Sequence of chain 1.A:
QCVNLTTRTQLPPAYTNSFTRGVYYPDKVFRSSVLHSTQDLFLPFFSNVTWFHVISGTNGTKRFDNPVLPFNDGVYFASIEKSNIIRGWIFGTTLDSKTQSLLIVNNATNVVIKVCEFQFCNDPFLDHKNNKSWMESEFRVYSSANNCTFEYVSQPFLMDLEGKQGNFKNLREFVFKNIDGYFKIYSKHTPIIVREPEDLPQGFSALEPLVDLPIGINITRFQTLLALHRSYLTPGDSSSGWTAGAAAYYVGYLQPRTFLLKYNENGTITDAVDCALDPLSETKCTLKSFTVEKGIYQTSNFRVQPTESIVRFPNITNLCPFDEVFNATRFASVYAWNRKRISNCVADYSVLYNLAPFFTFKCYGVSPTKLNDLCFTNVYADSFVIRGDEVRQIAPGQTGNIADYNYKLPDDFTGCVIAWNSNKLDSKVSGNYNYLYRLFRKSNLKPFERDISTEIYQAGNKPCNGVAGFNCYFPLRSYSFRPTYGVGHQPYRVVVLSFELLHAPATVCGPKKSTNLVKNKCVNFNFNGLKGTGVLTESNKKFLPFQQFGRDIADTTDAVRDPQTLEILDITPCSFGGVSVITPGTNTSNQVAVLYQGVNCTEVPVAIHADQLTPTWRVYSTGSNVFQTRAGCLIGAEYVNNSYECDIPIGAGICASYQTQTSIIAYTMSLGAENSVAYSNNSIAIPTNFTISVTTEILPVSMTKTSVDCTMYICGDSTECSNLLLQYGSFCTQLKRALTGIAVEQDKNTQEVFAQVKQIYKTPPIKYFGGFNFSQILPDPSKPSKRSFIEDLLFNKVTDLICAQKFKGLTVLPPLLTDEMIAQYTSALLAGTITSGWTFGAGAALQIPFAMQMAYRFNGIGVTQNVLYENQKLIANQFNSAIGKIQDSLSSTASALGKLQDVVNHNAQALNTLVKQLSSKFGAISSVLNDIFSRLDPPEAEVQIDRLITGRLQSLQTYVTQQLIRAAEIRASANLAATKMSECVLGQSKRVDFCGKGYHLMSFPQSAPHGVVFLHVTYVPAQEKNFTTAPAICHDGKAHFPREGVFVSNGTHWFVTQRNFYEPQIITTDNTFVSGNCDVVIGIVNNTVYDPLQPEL

The protein below binds the small molecule below.
Small molecule (SMILES): CC(=O)N[C@@H]1[C@@H](O)[C@H](O)[C@@H](CO)O[C@H]1O

Binding-site contacts:
Ligand atom O5 contacts residue ASN48 of chain 1.A at 2.5 Å (h-bond).
Ligand atom N2 contacts residue ASN48 of chain 1.A at 2.8 Å (h-bond).
Ligand atom C1 contacts residue ASN48 of chain 1.A at 1.4 Å.
Ligand atom C5 contacts residue ASN48 of chain 1.A at 3.7 Å.
Ligand atom C3 contacts residue ASN48 of chain 1.A at 3.8 Å.
Ligand atom C5 contacts residue TYR15 of chain 1.A at 4.2 Å (hydrophobic).
Ligand atom O6 contacts residue TYR15 of chain 1.A at 4.2 Å.
Ligand atom C1 contacts residue TYR15 of chain 1.A at 4.1 Å (hydrophobic).
Ligand atom C6 contacts residue TYR15 of chain 1.A at 3.6 Å (hydrophobic).
Ligand atom C4 contacts residue ASN48 of chain 1.A at 4.3 Å.
Ligand atom C8 contacts residue PHE46 of chain 1.A at 4.3 Å (hydrophobic).
Ligand atom C2 contacts residue ASN48 of chain 1.A at 2.4 Å.
Ligand atom O5 contacts residue TYR15 of chain 1.A at 3.3 Å.
Ligand atom C7 contacts residue ASN48 of chain 1.A at 3.8 Å.
Ligand atom O7 contacts residue ASN48 of chain 1.A at 4.0 Å.